This small molecule binds to this protein.
Small molecule (SMILES): Nc1ccc2ccc(CNCCCc3cccnc3)cc2n1

Sequence of chain 2.A:
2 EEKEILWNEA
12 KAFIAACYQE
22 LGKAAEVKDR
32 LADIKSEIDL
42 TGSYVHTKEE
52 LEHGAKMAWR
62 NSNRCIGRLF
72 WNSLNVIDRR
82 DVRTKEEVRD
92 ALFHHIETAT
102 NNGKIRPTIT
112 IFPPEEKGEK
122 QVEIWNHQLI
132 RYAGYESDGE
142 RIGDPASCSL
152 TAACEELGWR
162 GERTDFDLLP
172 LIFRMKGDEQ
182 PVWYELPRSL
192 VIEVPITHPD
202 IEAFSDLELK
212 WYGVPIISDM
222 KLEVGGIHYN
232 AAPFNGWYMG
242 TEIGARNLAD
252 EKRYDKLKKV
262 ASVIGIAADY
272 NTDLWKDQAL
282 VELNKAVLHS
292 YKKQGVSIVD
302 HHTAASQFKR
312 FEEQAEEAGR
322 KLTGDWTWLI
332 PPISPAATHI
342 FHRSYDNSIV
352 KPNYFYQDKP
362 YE

Binding-site contacts:
Ligand atom C06 contacts residue HEM1 of chain 2.B at 3.7 Å.
Ligand atom N18 contacts residue ARG254 of chain 2.A at 3.9 Å.
Ligand atom C16 contacts residue ARG132 of chain 2.A at 3.2 Å.
Ligand atom N22 contacts residue HEM1 of chain 2.B at 4.2 Å.
Ligand atom C17 contacts residue ARG254 of chain 2.A at 4.0 Å.
Ligand atom C02 contacts residue GLU243 of chain 2.A at 3.5 Å.
Ligand atom C05 contacts residue ILE218 of chain 2.A at 3.6 Å (hydrophobic).
Ligand atom C15 contacts residue HIS128 of chain 2.A at 3.8 Å.
Ligand atom C02 contacts residue TRP238 of chain 2.A at 4.0 Å (hydrophobic).
Ligand atom C02 contacts residue HEM1 of chain 2.B at 3.7 Å.
Ligand atom C11 contacts residue HEM1 of chain 2.B at 3.1 Å.
Ligand atom C17 contacts residue ALA147 of chain 2.A at 3.6 Å (hydrophobic).
Ligand atom C07 contacts residue ILE218 of chain 2.A at 3.5 Å (hydrophobic).
Ligand atom C21 contacts residue GLU243 of chain 2.A at 3.5 Å.
Ligand atom C20 contacts residue GLU243 of chain 2.A at 3.4 Å.
Ligand atom N01 contacts residue TYR239 of chain 2.A at 4.0 Å.
Ligand atom C11 contacts residue HIS128 of chain 2.A at 3.6 Å.
Ligand atom C07 contacts residue HEM1 of chain 2.B at 3.4 Å.
Ligand atom C03 contacts residue HEM1 of chain 2.B at 3.1 Å.
Ligand atom C04 contacts residue ILE218 of chain 2.A at 4.2 Å (hydrophobic).
Ligand atom C05 contacts residue HEM1 of chain 2.B at 3.9 Å.
Ligand atom C17 contacts residue ARG132 of chain 2.A at 3.4 Å.
Ligand atom N01 contacts residue TRP238 of chain 2.A at 2.7 Å (h-bond).
Ligand atom C20 contacts residue HEM1 of chain 2.B at 3.4 Å.
Ligand atom C21 contacts residue ILE218 of chain 2.A at 3.8 Å (hydrophobic).
Ligand atom C06 contacts residue PHE235 of chain 2.A at 4.0 Å (hydrophobic).
Ligand atom C11 contacts residue TYR357 of chain 2.A at 4.2 Å (hydrophobic).
Ligand atom N01 contacts residue HEM1 of chain 2.B at 3.5 Å.
Ligand atom C08 contacts residue HEM1 of chain 2.B at 3.8 Å.
Ligand atom C06 contacts residue ILE218 of chain 2.A at 3.5 Å (hydrophobic).
Ligand atom C04 contacts residue HEM1 of chain 2.B at 3.3 Å.
Ligand atom C16 contacts residue HIS128 of chain 2.A at 4.1 Å.
Ligand atom N22 contacts residue GLU243 of chain 2.A at 2.8 Å (salt-bridge).
Ligand atom C08 contacts residue ILE218 of chain 2.A at 3.9 Å (hydrophobic).
Ligand atom C21 contacts residue HEM1 of chain 2.B at 3.9 Å.
Ligand atom N10 contacts residue HEM1 of chain 2.B at 2.6 Å (h-bond).
Ligand atom C20 contacts residue ILE218 of chain 2.A at 4.0 Å (hydrophobic).
Ligand atom N01 contacts residue GLU243 of chain 2.A at 2.8 Å (salt-bridge).
Ligand atom C12 contacts residue HEM1 of chain 2.B at 3.6 Å.
Ligand atom C09 contacts residue HEM1 of chain 2.B at 3.4 Å.